Binding-site contacts:
Ligand atom C1 contacts residue ILE211 of chain 45.K at 4.2 Å (hydrophobic).
Ligand atom N2 contacts residue ASN212 of chain 45.K at 2.9 Å (h-bond).
Ligand atom C5 contacts residue ASN212 of chain 45.K at 3.7 Å.
Ligand atom C1 contacts residue ASN212 of chain 45.K at 1.4 Å.
Ligand atom C7 contacts residue ASN212 of chain 45.K at 3.7 Å.
Ligand atom O7 contacts residue ASN212 of chain 45.K at 4.1 Å.
Ligand atom N2 contacts residue ILE211 of chain 45.K at 4.0 Å.
Ligand atom O5 contacts residue ASN212 of chain 45.K at 2.4 Å (h-bond).
Ligand atom C4 contacts residue ASN212 of chain 45.K at 4.2 Å.
Ligand atom C2 contacts residue ASN212 of chain 45.K at 2.5 Å.
Ligand atom C3 contacts residue ASN212 of chain 45.K at 3.8 Å.

A small-molecule ligand and the protein it binds are described below.
Small molecule (SMILES): CC(=O)N[C@@H]1[C@@H](O)[C@H](O)[C@@H](CO)O[C@H]1O

Sequence of chain 45.K:
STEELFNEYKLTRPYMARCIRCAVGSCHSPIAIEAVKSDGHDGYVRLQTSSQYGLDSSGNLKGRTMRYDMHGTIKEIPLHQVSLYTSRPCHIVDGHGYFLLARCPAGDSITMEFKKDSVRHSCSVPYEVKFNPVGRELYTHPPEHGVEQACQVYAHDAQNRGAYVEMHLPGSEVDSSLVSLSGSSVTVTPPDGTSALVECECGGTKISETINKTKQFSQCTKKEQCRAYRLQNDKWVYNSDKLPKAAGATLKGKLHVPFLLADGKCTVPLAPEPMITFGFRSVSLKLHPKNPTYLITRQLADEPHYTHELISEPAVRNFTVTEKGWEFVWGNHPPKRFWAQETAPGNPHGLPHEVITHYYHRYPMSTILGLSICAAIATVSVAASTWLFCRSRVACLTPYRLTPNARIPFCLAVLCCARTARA